Binding-site contacts:
Ligand atom C7 contacts residue LEU158 of chain 1.N at 4.2 Å (hydrophobic).
Ligand atom C7 contacts residue HIS193 of chain 1.O at 4.2 Å.
Ligand atom O4 contacts residue SER146 of chain 1.N at 3.8 Å.
Ligand atom O5 contacts residue VAL170 of chain 1.N at 3.9 Å.
Ligand atom O9B contacts residue ALA29 of chain 1.O at 3.8 Å.
Ligand atom C6 contacts residue LEU158 of chain 1.N at 4.1 Å (hydrophobic).
Ligand atom C4 contacts residue HIS193 of chain 1.O at 4.0 Å.
Ligand atom CL1 contacts residue THR93 of chain 1.N at 3.7 Å.
Ligand atom N2 contacts residue PHE102 of chain 1.N at 4.1 Å.
Ligand atom C4 contacts residue SER146 of chain 1.N at 3.2 Å.
Ligand atom C3 contacts residue HIS193 of chain 1.O at 3.8 Å.
Ligand atom O5 contacts residue SER146 of chain 1.N at 3.3 Å.
Ligand atom O9A contacts residue PHE166 of chain 1.N at 3.5 Å.
Ligand atom C1 contacts residue TYR133 of chain 1.N at 3.6 Å (hydrophobic).
Ligand atom C2 contacts residue PHE25 of chain 1.O at 4.2 Å (hydrophobic).
Ligand atom C1 contacts residue SER104 of chain 1.N at 3.0 Å.
Ligand atom O4 contacts residue HIS193 of chain 1.O at 3.0 Å (h-bond).
Ligand atom C8 contacts residue PHE25 of chain 1.O at 3.8 Å (hydrophobic).
Ligand atom C7 contacts residue PHE25 of chain 1.O at 3.7 Å (hydrophobic).
Ligand atom CL1 contacts residue PHE144 of chain 1.N at 3.8 Å.
Ligand atom C11 contacts residue VAL170 of chain 1.N at 3.7 Å (hydrophobic).
Ligand atom C8 contacts residue ALA29 of chain 1.O at 4.0 Å (hydrophobic).
Ligand atom C2 contacts residue SER104 of chain 1.N at 3.8 Å.
Ligand atom N9 contacts residue PHE166 of chain 1.N at 3.8 Å.
Ligand atom N2 contacts residue THR93 of chain 1.N at 4.0 Å.
Ligand atom O9B contacts residue PHE166 of chain 1.N at 4.1 Å.
Ligand atom C2 contacts residue PHE102 of chain 1.N at 3.6 Å (hydrophobic).
Ligand atom O2 contacts residue TYR133 of chain 1.N at 2.9 Å (h-bond).
Ligand atom C11 contacts residue LEU158 of chain 1.N at 3.7 Å (hydrophobic).
Ligand atom O2 contacts residue PHE102 of chain 1.N at 3.2 Å.
Ligand atom C10 contacts residue LEU158 of chain 1.N at 3.8 Å (hydrophobic).
Ligand atom O9B contacts residue VAL160 of chain 1.N at 3.9 Å.
Ligand atom C10 contacts residue VAL170 of chain 1.N at 4.0 Å (hydrophobic).
Ligand atom CL2 contacts residue TYR133 of chain 1.N at 3.4 Å.
Ligand atom C2 contacts residue TYR133 of chain 1.N at 3.6 Å (hydrophobic).
Ligand atom C7 contacts residue CYS31 of chain 1.O at 4.1 Å (hydrophobic).
Ligand atom O2 contacts residue PHE25 of chain 1.O at 3.1 Å.
Ligand atom C8 contacts residue CYS31 of chain 1.O at 4.0 Å (hydrophobic).
Ligand atom CL1 contacts residue SER104 of chain 1.N at 3.2 Å.
Ligand atom O9A contacts residue PHE144 of chain 1.N at 4.1 Å.

A small-molecule ligand and the protein it binds are described below.
Small molecule (SMILES): O=C(N[C@H](CO)[C@H](O)c1ccc([N+](=O)[O-])cc1)C(Cl)Cl

Sequence of chain 1.O:
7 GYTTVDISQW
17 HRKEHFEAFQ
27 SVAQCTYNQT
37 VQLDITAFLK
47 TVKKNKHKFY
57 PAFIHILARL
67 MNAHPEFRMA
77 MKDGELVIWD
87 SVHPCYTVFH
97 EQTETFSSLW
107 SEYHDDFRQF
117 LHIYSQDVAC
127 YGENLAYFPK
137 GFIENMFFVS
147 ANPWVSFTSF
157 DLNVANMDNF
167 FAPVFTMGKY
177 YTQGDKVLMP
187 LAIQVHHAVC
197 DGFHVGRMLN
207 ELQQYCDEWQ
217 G

Sequence of chain 1.N:
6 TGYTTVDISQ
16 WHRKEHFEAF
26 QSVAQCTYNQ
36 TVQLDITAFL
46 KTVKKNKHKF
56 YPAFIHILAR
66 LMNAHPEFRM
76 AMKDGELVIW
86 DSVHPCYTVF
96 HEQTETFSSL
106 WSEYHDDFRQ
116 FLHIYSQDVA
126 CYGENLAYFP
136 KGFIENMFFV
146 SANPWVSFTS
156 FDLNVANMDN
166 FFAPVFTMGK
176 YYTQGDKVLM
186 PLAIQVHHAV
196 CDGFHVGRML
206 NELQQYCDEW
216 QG